The protein below binds the small molecule below.
Small molecule (SMILES): Cc1cn([C@H]2C[C@H](O)[C@@H](CO[P](=O)(O)O[P](=O)(O)Oc3ccccc3)O2)c(=O)[nH]c1=O

Binding-site contacts:
Ligand atom O2A contacts residue LYS29 of chain 2.A at 2.9 Å (salt-bridge).
Ligand atom CE1 contacts residue TRP152 of chain 2.A at 3.8 Å (hydrophobic).
Ligand atom O2B contacts residue LYS29 of chain 2.A at 2.8 Å (salt-bridge).
Ligand atom PA contacts residue LYS29 of chain 2.A at 3.6 Å.
Ligand atom CZ contacts residue ILE212 of chain 2.A at 3.5 Å (hydrophobic).
Ligand atom CZ contacts residue TRP152 of chain 2.A at 3.7 Å (hydrophobic).
Ligand atom PA contacts residue SER179 of chain 2.A at 3.6 Å.
Ligand atom C1' contacts residue TYR162 of chain 2.A at 3.8 Å (hydrophobic).
Ligand atom CD1 contacts residue EDO1 of chain 2.C at 3.5 Å.
Ligand atom N1 contacts residue TYR162 of chain 2.A at 3.8 Å.
Ligand atom O5' contacts residue LYS29 of chain 2.A at 3.1 Å (salt-bridge).
Ligand atom O5' contacts residue ALA164 of chain 2.A at 3.7 Å.
Ligand atom O3B contacts residue PHE118 of chain 2.A at 3.6 Å.
Ligand atom O4 contacts residue PHE158 of chain 2.A at 3.7 Å.
Ligand atom C2 contacts residue TRP153 of chain 2.A at 3.3 Å (hydrophobic).
Ligand atom N1 contacts residue TRP153 of chain 2.A at 3.5 Å.
Ligand atom O1A contacts residue SER179 of chain 2.A at 2.6 Å (h-bond).
Ligand atom C5 contacts residue TRP153 of chain 2.A at 3.6 Å (hydrophobic).
Ligand atom O3B contacts residue HIS26 of chain 2.A at 3.6 Å.
Ligand atom C2' contacts residue ARG241 of chain 2.A at 3.6 Å.
Ligand atom CE2 contacts residue PHE118 of chain 2.A at 3.6 Å (hydrophobic).
Ligand atom C5M contacts residue SER181 of chain 2.A at 3.8 Å.
Ligand atom O4 contacts residue TRP153 of chain 2.A at 3.8 Å.
Ligand atom O2A contacts residue ARG177 of chain 2.A at 2.8 Å (salt-bridge).
Ligand atom O4' contacts residue TYR162 of chain 2.A at 2.9 Å.
Ligand atom C2' contacts residue TRP153 of chain 2.A at 3.8 Å (hydrophobic).
Ligand atom O3B contacts residue ARG177 of chain 2.A at 3.8 Å.
Ligand atom C5M contacts residue TRP153 of chain 2.A at 3.8 Å (hydrophobic).
Ligand atom CG contacts residue EDO1 of chain 2.C at 3.7 Å.
Ligand atom C4 contacts residue TRP153 of chain 2.A at 3.5 Å (hydrophobic).
Ligand atom N3 contacts residue TRP153 of chain 2.A at 3.3 Å.
Ligand atom CE1 contacts residue ILE212 of chain 2.A at 3.6 Å (hydrophobic).
Ligand atom CE2 contacts residue SAM1 of chain 2.B at 3.4 Å.
Ligand atom CD2 contacts residue PHE118 of chain 2.A at 3.7 Å (hydrophobic).
Ligand atom O4 contacts residue THR159 of chain 2.A at 2.8 Å (h-bond).
Ligand atom C5M contacts residue PHE158 of chain 2.A at 3.7 Å (hydrophobic).
Ligand atom O1A contacts residue ILE190 of chain 2.A at 3.5 Å.
Ligand atom CE1 contacts residue EDO1 of chain 2.C at 3.7 Å.
Ligand atom O2 contacts residue TRP153 of chain 2.A at 3.5 Å.
Ligand atom O1B contacts residue ARG241 of chain 2.A at 2.8 Å (salt-bridge).

Sequence of chain 2.A:
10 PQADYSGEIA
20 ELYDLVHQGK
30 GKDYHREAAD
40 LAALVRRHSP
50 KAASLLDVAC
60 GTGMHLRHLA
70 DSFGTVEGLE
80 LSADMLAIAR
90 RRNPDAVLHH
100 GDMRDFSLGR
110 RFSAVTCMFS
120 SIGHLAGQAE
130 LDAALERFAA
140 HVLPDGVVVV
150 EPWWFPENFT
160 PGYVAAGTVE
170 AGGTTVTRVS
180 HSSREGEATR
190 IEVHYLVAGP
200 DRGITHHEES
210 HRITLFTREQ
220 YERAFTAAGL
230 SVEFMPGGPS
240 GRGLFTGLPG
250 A